Sequence of chain 1.C:
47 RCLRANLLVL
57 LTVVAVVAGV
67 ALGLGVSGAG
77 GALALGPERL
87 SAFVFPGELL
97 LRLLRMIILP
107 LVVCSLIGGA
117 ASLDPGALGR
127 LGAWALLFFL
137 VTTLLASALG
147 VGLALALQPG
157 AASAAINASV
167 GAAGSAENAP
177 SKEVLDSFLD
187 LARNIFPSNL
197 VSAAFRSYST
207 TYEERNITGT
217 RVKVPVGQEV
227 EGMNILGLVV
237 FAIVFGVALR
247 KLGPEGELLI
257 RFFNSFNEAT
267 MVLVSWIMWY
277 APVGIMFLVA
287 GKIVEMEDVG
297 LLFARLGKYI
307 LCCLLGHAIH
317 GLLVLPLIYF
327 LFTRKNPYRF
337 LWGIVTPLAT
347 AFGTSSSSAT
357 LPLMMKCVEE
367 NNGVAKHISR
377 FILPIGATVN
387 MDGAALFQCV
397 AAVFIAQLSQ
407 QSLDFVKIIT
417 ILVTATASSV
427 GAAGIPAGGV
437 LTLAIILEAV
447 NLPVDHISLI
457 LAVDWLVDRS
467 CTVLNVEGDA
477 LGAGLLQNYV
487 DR

Binding-site contacts:
Ligand atom C15 contacts residue MET387 of chain 1.C at 3.7 Å (hydrophobic).
Ligand atom C13 contacts residue SER354 of chain 1.C at 3.3 Å.
Ligand atom O07 contacts residue THR468 of chain 1.C at 3.3 Å (h-bond).
Ligand atom O23 contacts residue ALA428 of chain 1.C at 3.6 Å.
Ligand atom C16 contacts residue MET387 of chain 1.C at 3.5 Å (hydrophobic).
Ligand atom C16 contacts residue ALA429 of chain 1.C at 3.1 Å (hydrophobic).
Ligand atom C11 contacts residue MET387 of chain 1.C at 3.9 Å (hydrophobic).
Ligand atom C18 contacts residue ILE231 of chain 1.C at 4.0 Å (hydrophobic).
Ligand atom O07 contacts residue SER353 of chain 1.C at 3.0 Å (h-bond).
Ligand atom C19 contacts residue ILE104 of chain 1.C at 3.5 Å (hydrophobic).
Ligand atom O08 contacts residue THR468 of chain 1.C at 3.1 Å (h-bond).
Ligand atom C22 contacts residue SER354 of chain 1.C at 3.5 Å.
Ligand atom C01 contacts residue ASP464 of chain 1.C at 3.5 Å.
Ligand atom C05 contacts residue ASP464 of chain 1.C at 3.0 Å.
Ligand atom C15 contacts residue ALA429 of chain 1.C at 3.2 Å (hydrophobic).
Ligand atom C06 contacts residue ASN471 of chain 1.C at 3.8 Å.
Ligand atom C20 contacts residue ILE231 of chain 1.C at 3.9 Å (hydrophobic).
Ligand atom C06 contacts residue THR468 of chain 1.C at 3.1 Å.
Ligand atom O23 contacts residue ILE431 of chain 1.C at 3.3 Å (h-bond).
Ligand atom C18 contacts residue SER354 of chain 1.C at 3.4 Å.
Ligand atom C20 contacts residue SER354 of chain 1.C at 3.9 Å.
Ligand atom N04 contacts residue SER351 of chain 1.C at 3.6 Å (h-bond).
Ligand atom C19 contacts residue SER354 of chain 1.C at 3.8 Å.
Ligand atom C10 contacts residue ALA428 of chain 1.C at 3.9 Å (hydrophobic).
Ligand atom C05 contacts residue THR468 of chain 1.C at 3.9 Å.
Ligand atom C21 contacts residue SER353 of chain 1.C at 3.9 Å.
Ligand atom C22 contacts residue SER353 of chain 1.C at 3.7 Å.
Ligand atom C14 contacts residue SER354 of chain 1.C at 3.8 Å.
Ligand atom C21 contacts residue LEU357 of chain 1.C at 3.9 Å (hydrophobic).
Ligand atom C03 contacts residue ASP464 of chain 1.C at 3.7 Å.
Ligand atom O23 contacts residue PRO432 of chain 1.C at 3.5 Å.
Ligand atom C17 contacts residue SER354 of chain 1.C at 3.5 Å.
Ligand atom C22 contacts residue ALA383 of chain 1.C at 3.6 Å (hydrophobic).
Ligand atom C21 contacts residue SER354 of chain 1.C at 3.7 Å.
Ligand atom O08 contacts residue CYS467 of chain 1.C at 3.4 Å (h-bond).
Ligand atom O08 contacts residue ASN471 of chain 1.C at 2.6 Å (h-bond).
Ligand atom N04 contacts residue ASP464 of chain 1.C at 2.5 Å (salt-bridge).
Ligand atom O07 contacts residue SER352 of chain 1.C at 3.5 Å.
Ligand atom C19 contacts residue ILE231 of chain 1.C at 3.7 Å (hydrophobic).
Ligand atom C21 contacts residue ALA383 of chain 1.C at 3.4 Å (hydrophobic).

The protein below binds the small molecule below.
Small molecule (SMILES): O=C(O[C@@H]1CN[C@H](C(=O)O)C1)c1ccc(-c2ccccc2)cc1